Sequence of chain 3.D:
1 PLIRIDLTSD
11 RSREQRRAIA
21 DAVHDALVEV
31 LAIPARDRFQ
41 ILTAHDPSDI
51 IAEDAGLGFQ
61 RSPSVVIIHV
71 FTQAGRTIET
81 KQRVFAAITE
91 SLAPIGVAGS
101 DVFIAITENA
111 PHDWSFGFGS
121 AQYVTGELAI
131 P

Binding-site contacts:
Ligand atom CAJ contacts residue LEU2 of chain 3.D at 4.3 Å (hydrophobic).
Ligand atom OAL contacts residue GLN73 of chain 3.D at 2.9 Å (h-bond).
Ligand atom OAM contacts residue PHE71 of chain 3.D at 4.2 Å.
Ligand atom OAM contacts residue THR72 of chain 3.D at 2.6 Å (h-bond).
Ligand atom OAL contacts residue TRP114 of chain 3.D at 3.7 Å.
Ligand atom CAH contacts residue LEU2 of chain 3.D at 4.5 Å (hydrophobic).
Ligand atom CAK contacts residue THR72 of chain 3.D at 3.8 Å.
Ligand atom OAM contacts residue PRO1 of chain 3.D at 3.6 Å.
Ligand atom CAJ contacts residue TRP114 of chain 3.D at 3.6 Å (hydrophobic).
Ligand atom CAH contacts residue PRO1 of chain 3.D at 1.4 Å (hydrophobic).
Ligand atom CAK contacts residue GLN73 of chain 3.D at 3.8 Å.
Ligand atom OAI contacts residue PHE116 of chain 3.D at 4.4 Å.
Ligand atom OAI contacts residue PRO1 of chain 3.D at 2.1 Å (h-bond).
Ligand atom OAL contacts residue TYR123 of chain 3.D at 2.7 Å (h-bond).
Ligand atom CAJ contacts residue PRO1 of chain 3.D at 2.5 Å (hydrophobic).
Ligand atom OAM contacts residue GLN73 of chain 3.D at 2.8 Å (h-bond).
Ligand atom OAM contacts residue TRP114 of chain 3.D at 3.7 Å.
Ligand atom CAK contacts residue TRP114 of chain 3.D at 3.6 Å (hydrophobic).
Ligand atom OAL contacts residue PRO1 of chain 3.D at 4.3 Å.
Ligand atom OAI contacts residue ASP37 of chain 3.D at 2.6 Å (salt-bridge).
Ligand atom CAK contacts residue PRO1 of chain 3.D at 3.4 Å (hydrophobic).
Ligand atom CAK contacts residue TYR123 of chain 3.D at 3.6 Å (hydrophobic).
Ligand atom CAH contacts residue ASP37 of chain 3.D at 3.7 Å.
Ligand atom CAJ contacts residue TYR123 of chain 3.D at 4.0 Å (hydrophobic).
Ligand atom OAI contacts residue TYR123 of chain 3.D at 3.5 Å (h-bond).
Ligand atom CAH contacts residue TYR123 of chain 3.D at 4.0 Å (hydrophobic).

This protein binds this small molecule.
Small molecule (SMILES): O=C(O)CC(=O)Cl